Binding-site contacts:
Ligand atom CE1 contacts residue ARG152 of chain 1.A at 3.6 Å.
Ligand atom N contacts residue MET362 of chain 1.A at 3.8 Å.
Ligand atom CB contacts residue GLY174 of chain 1.A at 3.4 Å.
Ligand atom OD2 contacts residue ARG152 of chain 1.A at 3.0 Å (salt-bridge).
Ligand atom CD2 contacts residue VAL360 of chain 1.A at 3.8 Å (hydrophobic).
Ligand atom CG contacts residue GLY174 of chain 1.A at 3.6 Å.
Ligand atom CD1 contacts residue VAL247 of chain 1.A at 3.8 Å (hydrophobic).
Ligand atom CA contacts residue GLY174 of chain 1.A at 3.6 Å.
Ligand atom CD1 contacts residue VAL360 of chain 1.A at 3.9 Å (hydrophobic).
Ligand atom CG contacts residue PRO242 of chain 1.A at 3.9 Å (hydrophobic).
Ligand atom CE2 contacts residue THR172 of chain 1.A at 3.5 Å.
Ligand atom CG contacts residue HIS175 of chain 1.A at 3.8 Å.
Ligand atom O contacts residue MET362 of chain 1.A at 3.8 Å.
Ligand atom O contacts residue VAL247 of chain 1.A at 4.0 Å.
Ligand atom CZ contacts residue GLY174 of chain 1.A at 3.6 Å.
Ligand atom CA contacts residue MET362 of chain 1.A at 4.0 Å (hydrophobic).
Ligand atom CB contacts residue VAL247 of chain 1.A at 4.0 Å (hydrophobic).
Ligand atom CD2 contacts residue PRO242 of chain 1.A at 3.9 Å (hydrophobic).
Ligand atom CD2 contacts residue MET362 of chain 1.A at 3.3 Å (hydrophobic).
Ligand atom OD1 contacts residue HIS175 of chain 1.A at 3.6 Å.
Ligand atom CG contacts residue GLY174 of chain 1.A at 3.6 Å.
Ligand atom CA contacts residue GLY174 of chain 1.A at 3.4 Å.
Ligand atom CZ contacts residue THR172 of chain 1.A at 3.7 Å.
Ligand atom OD1 contacts residue GLY174 of chain 1.A at 3.7 Å.
Ligand atom N contacts residue GLY174 of chain 1.A at 2.6 Å (h-bond).
Ligand atom OD2 contacts residue GLY174 of chain 1.A at 3.9 Å.
Ligand atom C contacts residue MET362 of chain 1.A at 4.0 Å (hydrophobic).
Ligand atom CZ contacts residue PRO242 of chain 1.A at 3.5 Å (hydrophobic).
Ligand atom CE1 contacts residue PRO242 of chain 1.A at 3.7 Å (hydrophobic).
Ligand atom CG contacts residue MET362 of chain 1.A at 3.5 Å (hydrophobic).
Ligand atom CD2 contacts residue SER346 of chain 1.A at 3.9 Å.
Ligand atom CD1 contacts residue ARG176 of chain 1.A at 3.6 Å.
Ligand atom CZ contacts residue LEU155 of chain 1.A at 4.0 Å (hydrophobic).
Ligand atom CD1 contacts residue LEU177 of chain 1.A at 3.7 Å (hydrophobic).
Ligand atom CD1 contacts residue PRO242 of chain 1.A at 4.0 Å (hydrophobic).
Ligand atom CD2 contacts residue VAL247 of chain 1.A at 3.8 Å (hydrophobic).
Ligand atom C contacts residue GLY174 of chain 1.A at 3.5 Å.
Ligand atom CD1 contacts residue HIS175 of chain 1.A at 3.7 Å.
Ligand atom CE2 contacts residue GLY174 of chain 1.A at 3.6 Å.
Ligand atom CE2 contacts residue PRO242 of chain 1.A at 3.7 Å (hydrophobic).

The small molecule below binds the protein below.
Small molecule (SMILES): CC(C)C[C@H](NC(=O)[C@@H](N)CC(=O)O)C(=O)N[C@@H](Cc1ccccc1)C(=O)O

Sequence of chain 1.A:
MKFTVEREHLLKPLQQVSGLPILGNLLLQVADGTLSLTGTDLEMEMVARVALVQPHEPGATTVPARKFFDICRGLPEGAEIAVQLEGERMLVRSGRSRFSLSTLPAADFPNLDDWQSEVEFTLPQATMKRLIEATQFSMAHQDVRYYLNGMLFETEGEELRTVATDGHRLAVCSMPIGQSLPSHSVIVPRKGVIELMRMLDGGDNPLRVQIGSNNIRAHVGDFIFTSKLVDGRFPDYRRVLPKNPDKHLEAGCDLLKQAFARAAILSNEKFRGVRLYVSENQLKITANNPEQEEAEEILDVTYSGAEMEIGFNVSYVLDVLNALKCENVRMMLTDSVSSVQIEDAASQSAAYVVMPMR